Sequence of chain 54.E:
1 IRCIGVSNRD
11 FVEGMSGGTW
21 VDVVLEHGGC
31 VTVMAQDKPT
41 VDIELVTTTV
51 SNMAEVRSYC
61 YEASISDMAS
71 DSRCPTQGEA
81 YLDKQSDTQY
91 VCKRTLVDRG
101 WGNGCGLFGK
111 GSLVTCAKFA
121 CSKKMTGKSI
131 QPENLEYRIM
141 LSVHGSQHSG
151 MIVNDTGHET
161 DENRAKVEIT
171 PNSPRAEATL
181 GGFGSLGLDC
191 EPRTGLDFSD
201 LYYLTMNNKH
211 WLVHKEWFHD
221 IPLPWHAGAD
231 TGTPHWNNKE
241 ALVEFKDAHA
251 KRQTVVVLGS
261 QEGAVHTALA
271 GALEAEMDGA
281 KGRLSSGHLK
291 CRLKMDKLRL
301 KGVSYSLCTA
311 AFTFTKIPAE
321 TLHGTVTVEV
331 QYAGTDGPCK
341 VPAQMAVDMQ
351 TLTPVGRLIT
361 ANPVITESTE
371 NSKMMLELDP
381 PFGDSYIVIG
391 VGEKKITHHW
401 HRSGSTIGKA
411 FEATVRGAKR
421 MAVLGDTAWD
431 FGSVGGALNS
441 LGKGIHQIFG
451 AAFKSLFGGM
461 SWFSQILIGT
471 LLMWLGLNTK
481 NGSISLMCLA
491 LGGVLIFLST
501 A

A protein and the small-molecule ligand that binds it are described below.
Small molecule (SMILES): CC(=O)N[C@H]1[C@H](O[C@H]2[C@H](O)[C@@H](NC(C)=O)CO[C@@H]2CO)O[C@H](CO)[C@@H](O)[C@@H]1O

Binding-site contacts:
Ligand atom C7 contacts residue GLY150 of chain 54.E at 3.9 Å.
Ligand atom O3 contacts residue ASN154 of chain 54.E at 4.1 Å.
Ligand atom C7 contacts residue ASN154 of chain 54.E at 2.0 Å.
Ligand atom C6 contacts residue THR156 of chain 54.E at 4.4 Å.
Ligand atom O7 contacts residue ASN154 of chain 54.E at 3.2 Å (h-bond).
Ligand atom C7 contacts residue MET151 of chain 54.E at 4.3 Å (hydrophobic).
Ligand atom C5 contacts residue THR156 of chain 54.E at 3.8 Å.
Ligand atom C8 contacts residue GLY150 of chain 54.E at 3.5 Å.
Ligand atom C2 contacts residue ASN154 of chain 54.E at 2.6 Å.
Ligand atom O5 contacts residue THR156 of chain 54.E at 3.2 Å (h-bond).
Ligand atom C1 contacts residue THR156 of chain 54.E at 3.4 Å.
Ligand atom C3 contacts residue ASN154 of chain 54.E at 3.6 Å.
Ligand atom C1 contacts residue ASN154 of chain 54.E at 2.9 Å.
Ligand atom N2 contacts residue ASN154 of chain 54.E at 1.4 Å (h-bond).
Ligand atom O7 contacts residue MET151 of chain 54.E at 3.6 Å.
Ligand atom O6 contacts residue THR156 of chain 54.E at 3.5 Å (h-bond).
Ligand atom O5 contacts residue ASN154 of chain 54.E at 4.2 Å.
Ligand atom C8 contacts residue VAL153 of chain 54.E at 4.3 Å (hydrophobic).
Ligand atom O7 contacts residue GLY150 of chain 54.E at 3.7 Å.
Ligand atom C8 contacts residue ASN154 of chain 54.E at 2.4 Å.